Binding-site contacts:
Ligand atom C1 contacts residue MG1 of chain 1.T at 2.8 Å.
Ligand atom O1 contacts residue GLU188 of chain 1.C at 4.0 Å.
Ligand atom C2 contacts residue GLU188 of chain 1.C at 3.5 Å.
Ligand atom O4 contacts residue GLU188 of chain 1.C at 3.4 Å (salt-bridge).
Ligand atom O2 contacts residue GLU188 of chain 1.C at 4.4 Å.
Ligand atom O1 contacts residue ARG210 of chain 1.C at 3.7 Å.
Ligand atom C2 contacts residue ALA209 of chain 1.C at 4.0 Å (hydrophobic).
Ligand atom C2 contacts residue MG1 of chain 1.T at 2.8 Å.
Ligand atom O2 contacts residue MET207 of chain 1.C at 4.3 Å.
Ligand atom O3 contacts residue GLY211 of chain 1.C at 4.0 Å.
Ligand atom O1 contacts residue MG1 of chain 1.T at 4.0 Å.
Ligand atom C1 contacts residue ASP212 of chain 1.C at 3.7 Å.
Ligand atom O1 contacts residue ALA209 of chain 1.C at 3.3 Å.
Ligand atom O2 contacts residue ARG87 of chain 1.C at 4.4 Å.
Ligand atom O2 contacts residue ALA209 of chain 1.C at 3.9 Å.
Ligand atom C1 contacts residue GLU188 of chain 1.C at 3.2 Å.
Ligand atom O1 contacts residue GLY211 of chain 1.C at 3.1 Å (h-bond).
Ligand atom O3 contacts residue GLU188 of chain 1.C at 2.8 Å (salt-bridge).
Ligand atom O2 contacts residue LYS186 of chain 1.C at 3.2 Å (salt-bridge).
Ligand atom O3 contacts residue ASP212 of chain 1.C at 2.6 Å (salt-bridge).
Ligand atom C2 contacts residue THR244 of chain 1.C at 4.3 Å.
Ligand atom C2 contacts residue LYS186 of chain 1.C at 3.3 Å.
Ligand atom O1 contacts residue THR244 of chain 1.C at 2.9 Å (h-bond).
Ligand atom O1 contacts residue ASP212 of chain 1.C at 3.6 Å.
Ligand atom O4 contacts residue ASP212 of chain 1.C at 4.2 Å.
Ligand atom O3 contacts residue ALA209 of chain 1.C at 4.4 Å.
Ligand atom O2 contacts residue MG1 of chain 1.T at 4.0 Å.
Ligand atom C1 contacts residue THR244 of chain 1.C at 3.9 Å.
Ligand atom O4 contacts residue MG1 of chain 1.T at 2.1 Å.
Ligand atom C1 contacts residue GLY211 of chain 1.C at 4.1 Å.
Ligand atom O3 contacts residue MG1 of chain 1.T at 2.2 Å.
Ligand atom O4 contacts residue LYS186 of chain 1.C at 2.7 Å (salt-bridge).
Ligand atom O2 contacts residue THR244 of chain 1.C at 4.0 Å.
Ligand atom C1 contacts residue ALA209 of chain 1.C at 3.7 Å (hydrophobic).

Sequence of chain 1.C:
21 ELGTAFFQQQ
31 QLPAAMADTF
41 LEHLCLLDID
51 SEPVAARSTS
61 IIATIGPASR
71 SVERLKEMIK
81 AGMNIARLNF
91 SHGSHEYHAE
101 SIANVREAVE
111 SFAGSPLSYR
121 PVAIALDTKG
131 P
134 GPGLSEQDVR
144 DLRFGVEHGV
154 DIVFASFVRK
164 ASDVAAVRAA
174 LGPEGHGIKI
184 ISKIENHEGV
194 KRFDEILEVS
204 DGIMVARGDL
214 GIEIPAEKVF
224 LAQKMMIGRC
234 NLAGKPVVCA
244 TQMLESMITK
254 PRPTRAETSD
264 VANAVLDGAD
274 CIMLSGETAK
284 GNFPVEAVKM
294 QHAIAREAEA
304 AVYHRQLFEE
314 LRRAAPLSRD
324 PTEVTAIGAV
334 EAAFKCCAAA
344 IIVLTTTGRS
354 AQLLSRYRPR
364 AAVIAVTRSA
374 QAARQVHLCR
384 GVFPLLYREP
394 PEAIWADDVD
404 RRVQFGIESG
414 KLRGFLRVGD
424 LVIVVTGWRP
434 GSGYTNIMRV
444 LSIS

A small-molecule ligand and the protein it binds are described below.
Small molecule (SMILES): O=C([O-])C(=O)[O-]